A small-molecule ligand and the protein it binds are described below.
Small molecule (SMILES): CC(=O)N[C@@H]1[C@@H](O)[C@H](O)[C@@H](CO)O[C@H]1O

Binding-site contacts:
Ligand atom C7 contacts residue THR140 of chain 1.I at 4.3 Å.
Ligand atom C5 contacts residue ASN138 of chain 1.I at 3.7 Å.
Ligand atom C8 contacts residue THR140 of chain 1.I at 4.0 Å.
Ligand atom N2 contacts residue ASN138 of chain 1.I at 2.9 Å (h-bond).
Ligand atom C7 contacts residue ASN138 of chain 1.I at 3.4 Å.
Ligand atom C2 contacts residue ASN138 of chain 1.I at 2.5 Å.
Ligand atom C8 contacts residue ASN138 of chain 1.I at 3.7 Å.
Ligand atom O5 contacts residue LYS152 of chain 1.I at 4.3 Å.
Ligand atom C4 contacts residue ASN138 of chain 1.I at 4.2 Å.
Ligand atom C1 contacts residue ASN138 of chain 1.I at 1.5 Å.
Ligand atom O7 contacts residue ASN138 of chain 1.I at 3.5 Å (h-bond).
Ligand atom O7 contacts residue THR140 of chain 1.I at 3.8 Å.
Ligand atom O5 contacts residue ASN138 of chain 1.I at 2.4 Å (h-bond).
Ligand atom C3 contacts residue ASN138 of chain 1.I at 3.8 Å.

Sequence of chain 1.I:
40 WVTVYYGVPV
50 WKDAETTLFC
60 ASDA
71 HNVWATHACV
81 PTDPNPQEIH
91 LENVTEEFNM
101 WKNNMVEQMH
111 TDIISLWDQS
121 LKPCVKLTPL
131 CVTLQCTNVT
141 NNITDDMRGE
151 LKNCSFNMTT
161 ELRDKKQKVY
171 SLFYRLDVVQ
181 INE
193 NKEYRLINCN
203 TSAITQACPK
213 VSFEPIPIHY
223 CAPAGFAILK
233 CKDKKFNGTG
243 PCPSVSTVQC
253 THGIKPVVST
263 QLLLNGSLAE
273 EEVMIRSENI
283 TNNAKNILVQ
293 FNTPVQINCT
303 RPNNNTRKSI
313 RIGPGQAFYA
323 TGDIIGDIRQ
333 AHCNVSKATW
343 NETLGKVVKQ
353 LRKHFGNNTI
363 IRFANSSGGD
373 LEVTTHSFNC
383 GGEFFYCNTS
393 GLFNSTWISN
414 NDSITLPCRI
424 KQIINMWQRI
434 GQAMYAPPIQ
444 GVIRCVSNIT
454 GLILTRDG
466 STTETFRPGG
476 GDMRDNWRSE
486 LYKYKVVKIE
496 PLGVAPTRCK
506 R